Binding-site contacts:
Ligand atom O01 contacts residue ALA113 of chain 1.A at 3.5 Å (h-bond).
Ligand atom C15 contacts residue TRP115 of chain 1.A at 3.8 Å (hydrophobic).
Ligand atom O03 contacts residue ZN1 of chain 1.B at 2.0 Å.
Ligand atom C10 contacts residue TYR157 of chain 1.A at 3.7 Å (hydrophobic).
Ligand atom C09 contacts residue ALA113 of chain 1.A at 3.5 Å (hydrophobic).
Ligand atom O01 contacts residue HIS146 of chain 1.A at 3.3 Å.
Ligand atom N04 contacts residue PHE114 of chain 1.A at 3.7 Å.
Ligand atom N01 contacts residue GLU143 of chain 1.A at 3.6 Å (salt-bridge).
Ligand atom O02 contacts residue HIS231 of chain 1.A at 3.2 Å.
Ligand atom O03 contacts residue HIS231 of chain 1.A at 2.8 Å (h-bond).
Ligand atom C08 contacts residue ASN112 of chain 1.A at 3.8 Å.
Ligand atom C02 contacts residue GLU143 of chain 1.A at 3.4 Å.
Ligand atom P01 contacts residue ALA113 of chain 1.A at 3.4 Å.
Ligand atom O01 contacts residue ZN1 of chain 1.B at 2.9 Å.
Ligand atom O01 contacts residue HIS142 of chain 1.A at 3.8 Å.
Ligand atom C11 contacts residue TYR157 of chain 1.A at 3.6 Å (hydrophobic).
Ligand atom N04 contacts residue TYR157 of chain 1.A at 3.8 Å.
Ligand atom O03 contacts residue HIS142 of chain 1.A at 3.3 Å (h-bond).
Ligand atom O03 contacts residue HIS146 of chain 1.A at 3.6 Å (h-bond).
Ligand atom N02 contacts residue HIS231 of chain 1.A at 3.5 Å (h-bond).
Ligand atom C07 contacts residue HIS231 of chain 1.A at 3.6 Å.
Ligand atom O02 contacts residue ARG203 of chain 1.A at 2.9 Å (salt-bridge).
Ligand atom N01 contacts residue ALA113 of chain 1.A at 2.9 Å (h-bond).
Ligand atom C01 contacts residue GLU143 of chain 1.A at 3.7 Å.
Ligand atom O02 contacts residue LEU202 of chain 1.A at 3.8 Å.
Ligand atom O01 contacts residue GLU143 of chain 1.A at 2.6 Å (salt-bridge).
Ligand atom N02 contacts residue ASN112 of chain 1.A at 3.1 Å (h-bond).
Ligand atom C03 contacts residue LEU202 of chain 1.A at 3.7 Å (hydrophobic).
Ligand atom N01 contacts residue ASN112 of chain 1.A at 3.2 Å (h-bond).
Ligand atom C02 contacts residue ASN112 of chain 1.A at 3.6 Å.
Ligand atom O05 contacts residue MPD1 of chain 1.K at 3.7 Å.
Ligand atom O03 contacts residue TYR157 of chain 1.A at 3.4 Å (h-bond).
Ligand atom O04 contacts residue TYR157 of chain 1.A at 3.7 Å.
Ligand atom C06 contacts residue HIS231 of chain 1.A at 3.6 Å.
Ligand atom O05 contacts residue TYR157 of chain 1.A at 3.7 Å.
Ligand atom O03 contacts residue GLU166 of chain 1.A at 2.9 Å (salt-bridge).
Ligand atom P01 contacts residue ZN1 of chain 1.B at 3.0 Å.
Ligand atom C15 contacts residue ASN116 of chain 1.A at 3.6 Å.
Ligand atom C14 contacts residue PHE114 of chain 1.A at 3.7 Å (hydrophobic).
Ligand atom C01 contacts residue ASN112 of chain 1.A at 3.8 Å.

Sequence of chain 1.A:
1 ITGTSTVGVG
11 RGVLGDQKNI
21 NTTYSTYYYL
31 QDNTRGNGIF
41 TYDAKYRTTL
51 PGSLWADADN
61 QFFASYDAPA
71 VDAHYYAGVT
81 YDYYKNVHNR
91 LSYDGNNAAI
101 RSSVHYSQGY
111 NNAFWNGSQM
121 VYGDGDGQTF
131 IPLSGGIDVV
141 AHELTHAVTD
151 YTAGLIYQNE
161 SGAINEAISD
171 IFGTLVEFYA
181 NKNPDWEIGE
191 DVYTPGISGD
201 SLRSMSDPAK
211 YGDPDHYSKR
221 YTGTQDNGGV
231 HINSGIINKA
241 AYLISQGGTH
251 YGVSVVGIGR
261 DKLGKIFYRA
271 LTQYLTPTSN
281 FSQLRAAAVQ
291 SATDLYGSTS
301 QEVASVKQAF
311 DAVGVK

A protein and the small-molecule ligand that binds it are described below.
Small molecule (SMILES): CC(C)C[C@H](NP(=O)(O)CNC(=O)OCc1ccccc1)C(=O)NCCN